Sequence of chain 1.A:
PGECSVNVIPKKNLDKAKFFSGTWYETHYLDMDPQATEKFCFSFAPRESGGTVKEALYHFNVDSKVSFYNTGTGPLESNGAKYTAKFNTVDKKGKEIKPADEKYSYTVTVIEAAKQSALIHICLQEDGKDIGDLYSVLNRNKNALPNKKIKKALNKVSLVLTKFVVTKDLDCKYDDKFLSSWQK

Binding-site contacts:
Ligand atom CG contacts residue HEM1 of chain 1.B at 4.1 Å.
Ligand atom CD2 contacts residue HEM1 of chain 1.B at 2.8 Å.
Ligand atom NE2 contacts residue HEM1 of chain 1.B at 2.0 Å.
Ligand atom ND1 contacts residue LEU124 of chain 1.A at 3.2 Å.
Ligand atom N contacts residue ASP133 of chain 1.A at 2.6 Å (salt-bridge).
Ligand atom N contacts residue GLY132 of chain 1.A at 3.5 Å.
Ligand atom CB contacts residue ASP31 of chain 1.A at 3.6 Å.
Ligand atom ND1 contacts residue LEU134 of chain 1.A at 4.4 Å.
Ligand atom CG contacts residue LEU124 of chain 1.A at 3.4 Å (hydrophobic).
Ligand atom CB contacts residue LEU134 of chain 1.A at 4.3 Å (hydrophobic).
Ligand atom CE1 contacts residue HEM1 of chain 1.B at 2.9 Å.
Ligand atom CA contacts residue ASP31 of chain 1.A at 4.2 Å.
Ligand atom CG contacts residue LEU134 of chain 1.A at 4.5 Å (hydrophobic).
Ligand atom CA contacts residue LEU134 of chain 1.A at 4.0 Å (hydrophobic).
Ligand atom NE2 contacts residue LEU124 of chain 1.A at 4.2 Å.
Ligand atom CE1 contacts residue LEU124 of chain 1.A at 3.6 Å (hydrophobic).
Ligand atom CD2 contacts residue LEU124 of chain 1.A at 4.0 Å (hydrophobic).
Ligand atom N contacts residue ASP31 of chain 1.A at 3.1 Å (salt-bridge).
Ligand atom CB contacts residue LEU124 of chain 1.A at 3.8 Å (hydrophobic).
Ligand atom NE2 contacts residue HIS59 of chain 1.A at 4.3 Å.
Ligand atom CA contacts residue GLY132 of chain 1.A at 3.7 Å.
Ligand atom ND1 contacts residue HEM1 of chain 1.B at 4.0 Å.
Ligand atom CA contacts residue ASP133 of chain 1.A at 3.4 Å.
Ligand atom CA contacts residue LEU124 of chain 1.A at 3.9 Å (hydrophobic).
Ligand atom N contacts residue LEU134 of chain 1.A at 4.0 Å.

The small molecule below binds the protein below.
Small molecule (SMILES): NCCc1c[nH]cn1